Binding-site contacts:
Ligand atom C2 contacts residue ASN126 of chain 1.C at 2.5 Å.
Ligand atom N2 contacts residue ASN126 of chain 1.C at 2.9 Å (h-bond).
Ligand atom C3 contacts residue ASN126 of chain 1.C at 3.8 Å.
Ligand atom C8 contacts residue ASN126 of chain 1.C at 3.7 Å.
Ligand atom O7 contacts residue ASN126 of chain 1.C at 3.2 Å (h-bond).
Ligand atom C8 contacts residue SER123 of chain 1.C at 4.3 Å.
Ligand atom C1 contacts residue ASN126 of chain 1.C at 1.4 Å.
Ligand atom C5 contacts residue ASN126 of chain 1.C at 3.7 Å.
Ligand atom O5 contacts residue ASN126 of chain 1.C at 2.4 Å (h-bond).
Ligand atom C7 contacts residue ASN126 of chain 1.C at 3.2 Å.
Ligand atom C8 contacts residue PRO125 of chain 1.C at 3.5 Å (hydrophobic).
Ligand atom C4 contacts residue ASN126 of chain 1.C at 4.3 Å.

This small molecule binds to this protein.
Small molecule (SMILES): CC(=O)N[C@@H]1[C@@H](O)[C@H](O)[C@@H](CO)O[C@H]1O

Sequence of chain 1.C:
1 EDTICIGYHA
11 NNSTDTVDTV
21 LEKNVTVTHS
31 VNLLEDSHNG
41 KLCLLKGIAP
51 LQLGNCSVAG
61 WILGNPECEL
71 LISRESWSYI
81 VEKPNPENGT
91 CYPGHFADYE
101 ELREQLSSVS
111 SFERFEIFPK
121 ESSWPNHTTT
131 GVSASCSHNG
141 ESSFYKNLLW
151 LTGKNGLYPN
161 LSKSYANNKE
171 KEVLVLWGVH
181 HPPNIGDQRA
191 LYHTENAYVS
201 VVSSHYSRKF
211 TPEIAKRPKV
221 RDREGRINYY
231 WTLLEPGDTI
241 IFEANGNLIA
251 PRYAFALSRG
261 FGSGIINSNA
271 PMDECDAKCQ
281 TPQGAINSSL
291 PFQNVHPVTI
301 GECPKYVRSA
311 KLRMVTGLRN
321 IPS